A small-molecule ligand and the protein it binds are described below.
Small molecule (SMILES): OC[C@H]1O[C@H](O)[C@H](O)[C@@H](O)[C@@H]1O

Sequence of chain 1.B:
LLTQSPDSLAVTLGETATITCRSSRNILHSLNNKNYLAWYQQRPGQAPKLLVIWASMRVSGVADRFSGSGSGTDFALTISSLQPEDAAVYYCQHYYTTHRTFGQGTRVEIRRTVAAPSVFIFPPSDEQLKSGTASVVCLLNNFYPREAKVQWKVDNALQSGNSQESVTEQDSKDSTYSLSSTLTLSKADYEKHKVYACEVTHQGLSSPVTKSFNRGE

Binding-site contacts:
Ligand atom O1 contacts residue ARG148 of chain 1.B at 4.3 Å.
Ligand atom O6 contacts residue GLU171 of chain 1.B at 3.9 Å.
Ligand atom O6 contacts residue TYR179 of chain 1.B at 3.6 Å.
Ligand atom O1 contacts residue PRO179 of chain 1.A at 3.8 Å.
Ligand atom C6 contacts residue THR170 of chain 1.B at 3.7 Å.
Ligand atom C6 contacts residue GLU171 of chain 1.B at 3.6 Å.
Ligand atom O6 contacts residue THR170 of chain 1.B at 2.7 Å (h-bond).
Ligand atom C1 contacts residue PRO179 of chain 1.A at 3.8 Å (hydrophobic).
Ligand atom C2 contacts residue GLU171 of chain 1.B at 3.5 Å.
Ligand atom C6 contacts residue ARG109 of chain 1.B at 3.9 Å.
Ligand atom O5 contacts residue THR170 of chain 1.B at 3.4 Å (h-bond).
Ligand atom O2 contacts residue GLU171 of chain 1.B at 4.5 Å.
Ligand atom O6 contacts residue ARG148 of chain 1.B at 2.9 Å (salt-bridge).
Ligand atom C5 contacts residue THR170 of chain 1.B at 4.1 Å.
Ligand atom C5 contacts residue ARG148 of chain 1.B at 3.7 Å.
Ligand atom C5 contacts residue GLU171 of chain 1.B at 3.9 Å.
Ligand atom C1 contacts residue VAL169 of chain 1.B at 3.2 Å (hydrophobic).
Ligand atom C1 contacts residue THR170 of chain 1.B at 4.0 Å.
Ligand atom C6 contacts residue ARG148 of chain 1.B at 3.7 Å.
Ligand atom O6 contacts residue VAL169 of chain 1.B at 4.2 Å.
Ligand atom C2 contacts residue PRO179 of chain 1.A at 4.3 Å (hydrophobic).
Ligand atom C4 contacts residue GLU171 of chain 1.B at 3.7 Å.
Ligand atom O5 contacts residue VAL169 of chain 1.B at 3.6 Å.
Ligand atom O5 contacts residue GLU171 of chain 1.B at 3.4 Å (salt-bridge).
Ligand atom O2 contacts residue PRO179 of chain 1.A at 3.7 Å.
Ligand atom C1 contacts residue GLU171 of chain 1.B at 3.9 Å.
Ligand atom O6 contacts residue ARG109 of chain 1.B at 4.2 Å.
Ligand atom O3 contacts residue GLU171 of chain 1.B at 3.9 Å.
Ligand atom C3 contacts residue GLU171 of chain 1.B at 3.9 Å.
Ligand atom C6 contacts residue TYR179 of chain 1.B at 4.5 Å (hydrophobic).
Ligand atom O1 contacts residue VAL169 of chain 1.B at 2.7 Å (h-bond).

Sequence of chain 1.A:
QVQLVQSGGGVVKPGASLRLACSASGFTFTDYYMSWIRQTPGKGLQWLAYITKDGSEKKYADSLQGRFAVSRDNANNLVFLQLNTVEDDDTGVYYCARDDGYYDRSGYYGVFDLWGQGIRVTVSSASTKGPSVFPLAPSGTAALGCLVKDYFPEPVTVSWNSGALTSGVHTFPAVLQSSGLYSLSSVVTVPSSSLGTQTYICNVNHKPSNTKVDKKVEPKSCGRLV